Sequence of chain 1.J:
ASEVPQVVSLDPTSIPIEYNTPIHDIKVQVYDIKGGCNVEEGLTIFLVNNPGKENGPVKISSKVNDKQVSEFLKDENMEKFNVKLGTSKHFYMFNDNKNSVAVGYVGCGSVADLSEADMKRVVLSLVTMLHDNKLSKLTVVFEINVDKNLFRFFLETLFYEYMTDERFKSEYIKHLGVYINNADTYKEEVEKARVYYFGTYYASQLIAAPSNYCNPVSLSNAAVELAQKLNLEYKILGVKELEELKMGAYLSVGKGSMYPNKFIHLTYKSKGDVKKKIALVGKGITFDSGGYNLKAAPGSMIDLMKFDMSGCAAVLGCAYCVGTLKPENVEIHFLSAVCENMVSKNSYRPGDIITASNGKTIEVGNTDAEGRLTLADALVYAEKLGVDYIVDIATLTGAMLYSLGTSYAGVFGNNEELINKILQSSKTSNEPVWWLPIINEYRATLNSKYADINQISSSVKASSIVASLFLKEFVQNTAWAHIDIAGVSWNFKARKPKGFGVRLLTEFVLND

This protein binds this small molecule.
Small molecule (SMILES): CC(C)(C)OC(=O)N[C@H](C(=O)NO)c1ccc(-n2cccn2)cc1

Binding-site contacts:
Ligand atom NAO contacts residue ZN1 of chain 1.EC at 3.2 Å.
Ligand atom CAB contacts residue ARG380 of chain 1.J at 3.3 Å.
Ligand atom OAF contacts residue ZN1 of chain 1.EC at 2.6 Å.
Ligand atom OAF contacts residue GLU378 of chain 1.J at 3.1 Å (salt-bridge).
Ligand atom C contacts residue LYS303 of chain 1.J at 3.5 Å.
Ligand atom O contacts residue ZN1 of chain 1.CC at 3.4 Å.
Ligand atom NAO contacts residue CO31 of chain 1.DC at 3.2 Å (h-bond).
Ligand atom NAW contacts residue GLY406 of chain 1.J at 3.9 Å.
Ligand atom O contacts residue LYS303 of chain 1.J at 2.6 Å (salt-bridge).
Ligand atom NAO contacts residue ZN1 of chain 1.CC at 3.2 Å.
Ligand atom OAF contacts residue ASP296 of chain 1.J at 3.3 Å (salt-bridge).
Ligand atom N contacts residue LEU404 of chain 1.J at 3.5 Å (h-bond).
Ligand atom CAG contacts residue LEU409 of chain 1.J at 3.8 Å (hydrophobic).
Ligand atom OAF contacts residue ASP376 of chain 1.J at 3.1 Å (salt-bridge).
Ligand atom CAK contacts residue GLY406 of chain 1.J at 3.9 Å.
Ligand atom CAL contacts residue GLY406 of chain 1.J at 3.5 Å.
Ligand atom CAH contacts residue ALA494 of chain 1.J at 3.1 Å (hydrophobic).
Ligand atom O contacts residue ASP376 of chain 1.J at 2.8 Å (salt-bridge).
Ligand atom CAL contacts residue THR405 of chain 1.J at 3.9 Å.
Ligand atom CAJ contacts residue LEU404 of chain 1.J at 3.5 Å (hydrophobic).
Ligand atom NAN contacts residue ALA494 of chain 1.J at 3.4 Å (h-bond).
Ligand atom CAT contacts residue LYS303 of chain 1.J at 3.8 Å.
Ligand atom NAO contacts residue ASP376 of chain 1.J at 3.2 Å (salt-bridge).
Ligand atom C contacts residue ZN1 of chain 1.CC at 3.7 Å.
Ligand atom C contacts residue ASP376 of chain 1.J at 3.1 Å.
Ligand atom NAO contacts residue LEU404 of chain 1.J at 3.1 Å (h-bond).
Ligand atom CAA contacts residue ALA377 of chain 1.J at 3.7 Å (hydrophobic).
Ligand atom C contacts residue ASP296 of chain 1.J at 3.8 Å.
Ligand atom CAG contacts residue MET309 of chain 1.J at 3.5 Å (hydrophobic).
Ligand atom OAF contacts residue CO31 of chain 1.DC at 2.6 Å (h-bond).
Ligand atom O contacts residue ASP296 of chain 1.J at 2.8 Å (salt-bridge).
Ligand atom C contacts residue ZN1 of chain 1.EC at 2.9 Å.
Ligand atom OAF contacts residue LYS291 of chain 1.J at 3.1 Å (salt-bridge).
Ligand atom CAH contacts residue PHE315 of chain 1.J at 3.8 Å (hydrophobic).
Ligand atom CA contacts residue LYS303 of chain 1.J at 3.6 Å.
Ligand atom CAU contacts residue GLY406 of chain 1.J at 3.6 Å.
Ligand atom CAJ contacts residue GLY406 of chain 1.J at 3.5 Å.
Ligand atom O contacts residue ZN1 of chain 1.EC at 2.1 Å.
Ligand atom CAI contacts residue LYS303 of chain 1.J at 3.6 Å.
Ligand atom OAF contacts residue ZN1 of chain 1.CC at 2.0 Å.